Binding-site contacts:
Ligand atom CD2 contacts residue ASP258 of chain 9.E at 3.4 Å.
Ligand atom C contacts residue ARG43 of chain 9.E at 3.7 Å.
Ligand atom NH2 contacts residue THR246 of chain 9.E at 3.0 Å (h-bond).
Ligand atom NH1 contacts residue ASP53 of chain 9.E at 3.0 Å (salt-bridge).
Ligand atom NH2 contacts residue ASP228 of chain 9.E at 2.7 Å (salt-bridge).
Ligand atom CB contacts residue MET259 of chain 9.E at 3.6 Å (hydrophobic).
Ligand atom CA contacts residue ASP258 of chain 9.E at 3.6 Å.
Ligand atom NH1 contacts residue THR246 of chain 9.E at 3.2 Å (h-bond).
Ligand atom O contacts residue ILE39 of chain 9.E at 3.7 Å.
Ligand atom N contacts residue PRO57 of chain 9.E at 3.5 Å.
Ligand atom CA contacts residue ASP258 of chain 9.E at 3.7 Å.
Ligand atom NE contacts residue ARG50 of chain 9.E at 3.1 Å (salt-bridge).
Ligand atom CD contacts residue LEU52 of chain 9.E at 3.3 Å (hydrophobic).
Ligand atom CG contacts residue PRO57 of chain 9.E at 3.7 Å (hydrophobic).
Ligand atom N contacts residue ASP258 of chain 9.E at 3.2 Å (salt-bridge).
Ligand atom C contacts residue ARG49 of chain 9.E at 3.6 Å.
Ligand atom O contacts residue ARG49 of chain 9.E at 3.1 Å (salt-bridge).
Ligand atom CB contacts residue ARG49 of chain 9.E at 3.5 Å.
Ligand atom C contacts residue ASP258 of chain 9.E at 3.7 Å.
Ligand atom CD2 contacts residue ARG43 of chain 9.E at 3.6 Å.
Ligand atom N contacts residue ASP258 of chain 9.E at 3.2 Å (salt-bridge).
Ligand atom OG1 contacts residue MET259 of chain 9.E at 2.6 Å (h-bond).
Ligand atom CA contacts residue ASP258 of chain 9.E at 3.7 Å.
Ligand atom O contacts residue ARG43 of chain 9.E at 2.8 Å (salt-bridge).
Ligand atom CB contacts residue ASP258 of chain 9.E at 3.7 Å.
Ligand atom O contacts residue ARG43 of chain 9.E at 2.8 Å (salt-bridge).
Ligand atom CB contacts residue ASP258 of chain 9.E at 3.5 Å.
Ligand atom N contacts residue ARG49 of chain 9.E at 3.5 Å (salt-bridge).
Ligand atom CD2 contacts residue ARG50 of chain 9.E at 3.6 Å.
Ligand atom N contacts residue ARG49 of chain 9.E at 3.6 Å (salt-bridge).
Ligand atom O contacts residue ARG50 of chain 9.E at 3.4 Å.
Ligand atom NE contacts residue ILE51 of chain 9.E at 3.7 Å.
Ligand atom CZ contacts residue THR246 of chain 9.E at 3.3 Å.
Ligand atom OG1 contacts residue ASP258 of chain 9.E at 3.3 Å.
Ligand atom CG2 contacts residue ASP258 of chain 9.E at 3.5 Å.
Ligand atom CG2 contacts residue MET259 of chain 9.E at 3.7 Å (hydrophobic).
Ligand atom CD contacts residue ARG50 of chain 9.E at 3.3 Å.
Ligand atom N contacts residue ASP258 of chain 9.E at 2.8 Å (salt-bridge).
Ligand atom CB contacts residue ARG49 of chain 9.E at 3.7 Å.
Ligand atom N contacts residue ARG49 of chain 9.E at 3.7 Å.

Sequence of chain 9.E:
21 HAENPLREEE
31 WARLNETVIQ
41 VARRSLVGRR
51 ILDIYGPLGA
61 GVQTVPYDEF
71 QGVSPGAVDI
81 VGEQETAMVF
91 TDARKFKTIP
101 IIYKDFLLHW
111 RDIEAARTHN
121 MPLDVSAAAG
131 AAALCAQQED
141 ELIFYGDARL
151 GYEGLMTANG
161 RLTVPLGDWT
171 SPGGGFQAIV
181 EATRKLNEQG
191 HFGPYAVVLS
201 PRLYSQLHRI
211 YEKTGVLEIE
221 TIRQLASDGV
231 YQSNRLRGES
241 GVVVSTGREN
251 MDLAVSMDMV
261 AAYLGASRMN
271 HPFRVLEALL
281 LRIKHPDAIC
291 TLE

This protein binds this small molecule.
Small molecule (SMILES): CC(C)C[C@H](NC(=O)CN)C(=O)N[C@H](C(=O)N[C@H](C(=O)NCC(=O)N[C@@H](CO)C(=O)N[C@@H](CC(C)C)C(=O)N[C@@H](CCCN=C(N)N)C(=O)NCC=O)C(C)C)[C@@H](C)O